This small molecule binds to this protein.
Small molecule (SMILES): OC[C@H]1O[C@H](O)[C@H](O)[C@@H](O)[C@@H]1O

Sequence of chain 1.A:
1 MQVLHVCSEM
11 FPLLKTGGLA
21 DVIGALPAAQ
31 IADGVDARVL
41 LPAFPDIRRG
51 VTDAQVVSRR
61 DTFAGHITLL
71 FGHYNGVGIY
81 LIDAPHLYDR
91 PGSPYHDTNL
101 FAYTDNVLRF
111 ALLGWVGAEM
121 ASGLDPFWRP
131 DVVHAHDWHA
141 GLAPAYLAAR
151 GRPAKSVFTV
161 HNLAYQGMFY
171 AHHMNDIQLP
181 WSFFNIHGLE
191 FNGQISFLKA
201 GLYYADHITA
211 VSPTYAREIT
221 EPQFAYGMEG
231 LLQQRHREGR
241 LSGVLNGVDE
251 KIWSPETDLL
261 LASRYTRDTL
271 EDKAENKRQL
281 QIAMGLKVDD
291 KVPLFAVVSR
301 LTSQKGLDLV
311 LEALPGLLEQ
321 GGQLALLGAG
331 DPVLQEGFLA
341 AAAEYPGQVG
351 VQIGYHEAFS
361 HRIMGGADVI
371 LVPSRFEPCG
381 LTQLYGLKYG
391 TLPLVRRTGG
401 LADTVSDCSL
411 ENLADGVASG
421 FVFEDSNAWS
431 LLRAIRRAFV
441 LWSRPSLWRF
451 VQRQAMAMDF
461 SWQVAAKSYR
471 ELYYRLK

Binding-site contacts:
Ligand atom O4 contacts residue ADP1 of chain 1.C at 2.4 Å (h-bond).
Ligand atom C3 contacts residue GLU377 of chain 1.A at 3.4 Å.
Ligand atom C4 contacts residue GLY380 of chain 1.A at 3.8 Å.
Ligand atom O5 contacts residue 2501 of chain 1.D at 3.4 Å (h-bond).
Ligand atom O1 contacts residue ADP1 of chain 1.C at 2.5 Å (h-bond).
Ligand atom O3 contacts residue GLU377 of chain 1.A at 2.5 Å (salt-bridge).
Ligand atom O2 contacts residue GLU377 of chain 1.A at 3.7 Å.
Ligand atom O6 contacts residue HIS161 of chain 1.A at 2.8 Å (h-bond).
Ligand atom C3 contacts residue GLY380 of chain 1.A at 3.8 Å.
Ligand atom C1 contacts residue HIS161 of chain 1.A at 3.0 Å.
Ligand atom C6 contacts residue LEU19 of chain 1.A at 3.6 Å (hydrophobic).
Ligand atom O2 contacts residue ADP1 of chain 1.C at 2.6 Å (h-bond).
Ligand atom C2 contacts residue ADP1 of chain 1.C at 3.5 Å.
Ligand atom C2 contacts residue HIS161 of chain 1.A at 3.2 Å.
Ligand atom C3 contacts residue ADP1 of chain 1.C at 3.2 Å.
Ligand atom O2 contacts residue GLN304 of chain 1.A at 3.2 Å (h-bond).
Ligand atom C6 contacts residue HIS161 of chain 1.A at 3.7 Å.
Ligand atom O6 contacts residue VAL211 of chain 1.A at 3.5 Å.
Ligand atom C5 contacts residue 2501 of chain 1.D at 3.8 Å.
Ligand atom C6 contacts residue GLY18 of chain 1.A at 3.5 Å.
Ligand atom O3 contacts residue ADP1 of chain 1.C at 3.9 Å.
Ligand atom C5 contacts residue ADP1 of chain 1.C at 3.4 Å.
Ligand atom O1 contacts residue 2501 of chain 1.D at 2.4 Å (h-bond).
Ligand atom O4 contacts residue LEU381 of chain 1.A at 3.8 Å.
Ligand atom O3 contacts residue GLY380 of chain 1.A at 2.9 Å (h-bond).
Ligand atom O2 contacts residue ASN162 of chain 1.A at 3.2 Å (h-bond).
Ligand atom C2 contacts residue PRO378 of chain 1.A at 3.7 Å (hydrophobic).
Ligand atom C6 contacts residue VAL22 of chain 1.A at 3.9 Å (hydrophobic).
Ligand atom O3 contacts residue CYS379 of chain 1.A at 3.0 Å (h-bond).
Ligand atom C6 contacts residue ASN246 of chain 1.A at 3.5 Å.
Ligand atom O3 contacts residue PRO378 of chain 1.A at 3.4 Å.
Ligand atom C1 contacts residue 2501 of chain 1.D at 3.4 Å.
Ligand atom O2 contacts residue PRO378 of chain 1.A at 3.8 Å.
Ligand atom C4 contacts residue ADP1 of chain 1.C at 3.1 Å.
Ligand atom C1 contacts residue ADP1 of chain 1.C at 3.5 Å.
Ligand atom O6 contacts residue ASN246 of chain 1.A at 3.0 Å (h-bond).
Ligand atom O6 contacts residue VAL22 of chain 1.A at 3.8 Å.
Ligand atom O4 contacts residue GLY380 of chain 1.A at 3.0 Å (h-bond).
Ligand atom O5 contacts residue HIS161 of chain 1.A at 3.4 Å (h-bond).
Ligand atom O4 contacts residue CYS379 of chain 1.A at 3.5 Å.